Sequence of chain 1.B:
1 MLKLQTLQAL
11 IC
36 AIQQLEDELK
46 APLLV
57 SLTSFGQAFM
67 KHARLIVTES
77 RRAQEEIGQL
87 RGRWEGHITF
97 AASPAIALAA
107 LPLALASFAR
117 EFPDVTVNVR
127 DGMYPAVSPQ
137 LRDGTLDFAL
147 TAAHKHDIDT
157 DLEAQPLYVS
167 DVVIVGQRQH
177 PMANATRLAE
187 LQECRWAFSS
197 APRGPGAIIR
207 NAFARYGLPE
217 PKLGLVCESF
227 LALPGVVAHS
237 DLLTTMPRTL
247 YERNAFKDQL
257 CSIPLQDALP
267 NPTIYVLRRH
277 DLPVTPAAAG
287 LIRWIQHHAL

Binding-site contacts:
Ligand atom C7 contacts residue GLU117 of chain 1.B at 3.5 Å.
Ligand atom C6 contacts residue TRP290 of chain 1.B at 4.0 Å (hydrophobic).
Ligand atom S contacts residue SER113 of chain 1.B at 4.0 Å.
Ligand atom C5 contacts residue SER113 of chain 1.B at 3.4 Å.
Ligand atom O3 contacts residue ARG116 of chain 1.B at 2.6 Å (salt-bridge).
Ligand atom C1 contacts residue SER113 of chain 1.B at 4.4 Å.
Ligand atom C6 contacts residue SER113 of chain 1.B at 3.4 Å.
Ligand atom C1 contacts residue ARG116 of chain 1.B at 3.9 Å.
Ligand atom C4 contacts residue TRP290 of chain 1.B at 3.5 Å (hydrophobic).
Ligand atom C5 contacts residue ARG116 of chain 1.B at 3.8 Å.
Ligand atom O3 contacts residue SER113 of chain 1.B at 2.7 Å (h-bond).
Ligand atom C2 contacts residue TRP290 of chain 1.B at 3.5 Å (hydrophobic).
Ligand atom C3 contacts residue TRP290 of chain 1.B at 3.6 Å (hydrophobic).
Ligand atom C5 contacts residue GLU117 of chain 1.B at 4.0 Å.
Ligand atom C4 contacts residue GLU117 of chain 1.B at 4.3 Å.
Ligand atom C5 contacts residue TRP290 of chain 1.B at 3.7 Å (hydrophobic).
Ligand atom S contacts residue ARG116 of chain 1.B at 3.4 Å (salt-bridge).
Ligand atom C1 contacts residue TRP290 of chain 1.B at 3.8 Å (hydrophobic).
Ligand atom O1 contacts residue ARG116 of chain 1.B at 3.0 Å (salt-bridge).
Ligand atom C7 contacts residue TRP290 of chain 1.B at 4.0 Å (hydrophobic).
Ligand atom O2 contacts residue TRP290 of chain 1.B at 4.4 Å.
Ligand atom O2 contacts residue SER113 of chain 1.B at 4.3 Å.
Ligand atom C6 contacts residue ARG116 of chain 1.B at 3.5 Å.

The protein below binds the small molecule below.
Small molecule (SMILES): Cc1ccc(S(=O)(=O)O)cc1